Sequence of chain 1.G:
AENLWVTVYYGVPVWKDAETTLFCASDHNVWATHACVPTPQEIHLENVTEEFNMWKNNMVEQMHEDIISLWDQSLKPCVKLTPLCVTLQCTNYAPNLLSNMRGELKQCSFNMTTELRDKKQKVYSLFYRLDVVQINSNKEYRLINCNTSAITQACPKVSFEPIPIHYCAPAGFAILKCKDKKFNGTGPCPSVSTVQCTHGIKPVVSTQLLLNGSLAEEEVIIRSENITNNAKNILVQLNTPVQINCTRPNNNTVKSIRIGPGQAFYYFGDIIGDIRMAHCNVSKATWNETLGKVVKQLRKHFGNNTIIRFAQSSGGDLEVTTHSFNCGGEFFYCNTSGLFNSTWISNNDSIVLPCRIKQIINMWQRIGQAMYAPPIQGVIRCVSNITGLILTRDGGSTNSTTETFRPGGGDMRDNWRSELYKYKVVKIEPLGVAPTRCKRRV

A protein and the small-molecule ligand that binds it are described below.
Small molecule (SMILES): CC(=O)N[C@H]1[C@H](O[C@H]2[C@H](O)[C@@H](NC(C)=O)CO[C@@H]2CO)O[C@H](CO)[C@@H](O)[C@@H]1O

Binding-site contacts:
Ligand atom N2 contacts residue ASN271 of chain 1.G at 2.9 Å (h-bond).
Ligand atom C3 contacts residue ASN271 of chain 1.G at 3.8 Å.
Ligand atom O5 contacts residue ASN271 of chain 1.G at 2.4 Å (h-bond).
Ligand atom C5 contacts residue ASN271 of chain 1.G at 3.7 Å.
Ligand atom C4 contacts residue ASN271 of chain 1.G at 4.3 Å.
Ligand atom C7 contacts residue ASN271 of chain 1.G at 3.5 Å.
Ligand atom O7 contacts residue ASN271 of chain 1.G at 3.7 Å.
Ligand atom O5 contacts residue ILE292 of chain 1.G at 4.5 Å.
Ligand atom C1 contacts residue ASN271 of chain 1.G at 1.4 Å.
Ligand atom C2 contacts residue ASN271 of chain 1.G at 2.5 Å.